Binding-site contacts:
Ligand atom C1 contacts residue ASN116 of chain 1.D at 1.4 Å.
Ligand atom C7 contacts residue ASN116 of chain 1.D at 3.0 Å.
Ligand atom C8 contacts residue TRP166 of chain 1.D at 4.3 Å (hydrophobic).
Ligand atom O5 contacts residue GLU164 of chain 1.D at 4.1 Å.
Ligand atom C5 contacts residue ASN116 of chain 1.D at 3.7 Å.
Ligand atom C8 contacts residue ASN116 of chain 1.D at 3.3 Å.
Ligand atom O7 contacts residue TRP166 of chain 1.D at 3.1 Å (h-bond).
Ligand atom N2 contacts residue GLU164 of chain 1.D at 4.3 Å.
Ligand atom C3 contacts residue TRP166 of chain 1.D at 4.0 Å (hydrophobic).
Ligand atom O5 contacts residue ASN116 of chain 1.D at 2.4 Å (h-bond).
Ligand atom C4 contacts residue ASN116 of chain 1.D at 4.2 Å.
Ligand atom O7 contacts residue ASN116 of chain 1.D at 3.8 Å.
Ligand atom N2 contacts residue ASN116 of chain 1.D at 2.9 Å (h-bond).
Ligand atom C8 contacts residue HIS165 of chain 1.D at 3.9 Å.
Ligand atom O3 contacts residue TRP166 of chain 1.D at 3.5 Å (h-bond).
Ligand atom C2 contacts residue ASN116 of chain 1.D at 2.5 Å.
Ligand atom C1 contacts residue GLU164 of chain 1.D at 4.2 Å.
Ligand atom C2 contacts residue TRP166 of chain 1.D at 4.3 Å (hydrophobic).
Ligand atom C8 contacts residue GLU164 of chain 1.D at 3.1 Å.
Ligand atom C7 contacts residue GLU164 of chain 1.D at 4.4 Å.
Ligand atom C8 contacts residue VAL115 of chain 1.D at 3.5 Å (hydrophobic).
Ligand atom C7 contacts residue VAL114 of chain 1.D at 4.3 Å (hydrophobic).
Ligand atom C8 contacts residue VAL114 of chain 1.D at 3.6 Å (hydrophobic).
Ligand atom C2 contacts residue GLU164 of chain 1.D at 3.9 Å.
Ligand atom O7 contacts residue VAL114 of chain 1.D at 3.5 Å.
Ligand atom O3 contacts residue THR1 of chain 1.E at 4.3 Å.
Ligand atom N2 contacts residue TRP166 of chain 1.D at 3.4 Å (h-bond).
Ligand atom C7 contacts residue TRP166 of chain 1.D at 3.3 Å (hydrophobic).
Ligand atom C3 contacts residue ASN116 of chain 1.D at 3.8 Å.

The protein below binds the small molecule below.
Small molecule (SMILES): CC(=O)N[C@H]1[C@H](O[C@H]2[C@H](O)[C@@H](NC(C)=O)CO[C@@H]2CO)O[C@H](CO)[C@@H](O)[C@@H]1O

Sequence of chain 1.D:
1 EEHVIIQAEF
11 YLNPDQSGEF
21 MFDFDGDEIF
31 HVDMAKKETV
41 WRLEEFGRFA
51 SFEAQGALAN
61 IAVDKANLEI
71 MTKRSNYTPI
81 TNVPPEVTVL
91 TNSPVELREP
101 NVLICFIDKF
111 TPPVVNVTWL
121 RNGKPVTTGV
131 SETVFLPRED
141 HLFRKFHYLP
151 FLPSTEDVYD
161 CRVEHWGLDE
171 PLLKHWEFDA

Sequence of chain 1.E:
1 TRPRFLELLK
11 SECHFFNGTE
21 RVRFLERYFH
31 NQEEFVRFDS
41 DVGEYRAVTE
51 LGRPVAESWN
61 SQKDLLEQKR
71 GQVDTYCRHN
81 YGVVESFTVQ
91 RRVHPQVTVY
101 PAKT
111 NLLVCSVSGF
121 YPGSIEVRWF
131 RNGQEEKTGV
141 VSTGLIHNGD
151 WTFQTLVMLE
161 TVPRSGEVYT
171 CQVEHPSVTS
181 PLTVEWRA